Sequence of chain 1.A:
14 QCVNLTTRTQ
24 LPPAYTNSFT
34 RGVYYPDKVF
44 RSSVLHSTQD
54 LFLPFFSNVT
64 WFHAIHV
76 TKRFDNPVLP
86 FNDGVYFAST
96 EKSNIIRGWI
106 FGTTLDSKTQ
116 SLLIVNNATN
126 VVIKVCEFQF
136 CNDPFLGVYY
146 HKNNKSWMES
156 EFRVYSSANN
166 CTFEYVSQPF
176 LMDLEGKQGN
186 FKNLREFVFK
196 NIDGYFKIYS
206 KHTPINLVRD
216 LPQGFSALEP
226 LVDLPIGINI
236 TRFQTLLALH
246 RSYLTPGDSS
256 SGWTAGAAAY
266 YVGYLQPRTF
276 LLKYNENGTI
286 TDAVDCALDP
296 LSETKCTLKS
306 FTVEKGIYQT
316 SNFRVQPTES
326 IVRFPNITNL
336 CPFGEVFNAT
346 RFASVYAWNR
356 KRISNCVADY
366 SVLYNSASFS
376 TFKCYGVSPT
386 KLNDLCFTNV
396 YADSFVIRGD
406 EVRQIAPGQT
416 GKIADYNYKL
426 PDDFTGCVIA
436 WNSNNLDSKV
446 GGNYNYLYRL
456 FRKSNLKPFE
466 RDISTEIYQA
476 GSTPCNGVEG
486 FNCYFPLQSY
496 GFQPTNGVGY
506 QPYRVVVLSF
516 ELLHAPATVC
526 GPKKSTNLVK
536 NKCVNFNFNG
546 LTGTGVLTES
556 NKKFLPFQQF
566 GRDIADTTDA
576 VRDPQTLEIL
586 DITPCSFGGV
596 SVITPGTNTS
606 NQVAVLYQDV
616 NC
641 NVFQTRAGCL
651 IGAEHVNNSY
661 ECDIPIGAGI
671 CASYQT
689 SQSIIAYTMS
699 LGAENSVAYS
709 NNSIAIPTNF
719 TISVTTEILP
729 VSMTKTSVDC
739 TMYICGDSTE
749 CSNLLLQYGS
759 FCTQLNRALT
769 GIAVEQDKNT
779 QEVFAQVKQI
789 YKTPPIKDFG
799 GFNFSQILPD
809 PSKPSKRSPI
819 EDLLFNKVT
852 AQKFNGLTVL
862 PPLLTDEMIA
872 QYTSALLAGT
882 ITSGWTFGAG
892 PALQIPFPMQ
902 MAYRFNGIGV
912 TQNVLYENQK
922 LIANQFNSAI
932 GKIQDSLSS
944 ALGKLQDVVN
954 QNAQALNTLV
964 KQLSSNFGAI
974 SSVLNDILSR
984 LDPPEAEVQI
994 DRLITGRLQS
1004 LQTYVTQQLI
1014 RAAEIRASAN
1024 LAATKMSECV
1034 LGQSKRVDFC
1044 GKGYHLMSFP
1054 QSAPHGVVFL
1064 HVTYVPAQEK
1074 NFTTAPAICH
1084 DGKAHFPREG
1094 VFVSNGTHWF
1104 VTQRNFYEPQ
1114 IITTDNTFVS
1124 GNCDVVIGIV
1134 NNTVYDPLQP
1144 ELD

Binding-site contacts:
Ligand atom C8 contacts residue ASN657 of chain 1.A at 4.1 Å.
Ligand atom C5 contacts residue ASN657 of chain 1.A at 3.7 Å.
Ligand atom C2 contacts residue ASN657 of chain 1.A at 2.5 Å.
Ligand atom C3 contacts residue ASN657 of chain 1.A at 3.8 Å.
Ligand atom N2 contacts residue ASN657 of chain 1.A at 2.9 Å (h-bond).
Ligand atom O7 contacts residue ASN657 of chain 1.A at 3.5 Å (h-bond).
Ligand atom C7 contacts residue ASN657 of chain 1.A at 3.4 Å.
Ligand atom C4 contacts residue ASN657 of chain 1.A at 4.2 Å.
Ligand atom O5 contacts residue ASN657 of chain 1.A at 2.4 Å (h-bond).
Ligand atom C8 contacts residue HIS655 of chain 1.A at 3.8 Å.
Ligand atom C8 contacts residue VAL656 of chain 1.A at 4.4 Å (hydrophobic).
Ligand atom C1 contacts residue ASN657 of chain 1.A at 1.4 Å.

This protein binds this small molecule.
Small molecule (SMILES): CC(=O)N[C@@H]1[C@@H](O)[C@H](O)[C@@H](CO)O[C@H]1O